Sequence of chain 1.E:
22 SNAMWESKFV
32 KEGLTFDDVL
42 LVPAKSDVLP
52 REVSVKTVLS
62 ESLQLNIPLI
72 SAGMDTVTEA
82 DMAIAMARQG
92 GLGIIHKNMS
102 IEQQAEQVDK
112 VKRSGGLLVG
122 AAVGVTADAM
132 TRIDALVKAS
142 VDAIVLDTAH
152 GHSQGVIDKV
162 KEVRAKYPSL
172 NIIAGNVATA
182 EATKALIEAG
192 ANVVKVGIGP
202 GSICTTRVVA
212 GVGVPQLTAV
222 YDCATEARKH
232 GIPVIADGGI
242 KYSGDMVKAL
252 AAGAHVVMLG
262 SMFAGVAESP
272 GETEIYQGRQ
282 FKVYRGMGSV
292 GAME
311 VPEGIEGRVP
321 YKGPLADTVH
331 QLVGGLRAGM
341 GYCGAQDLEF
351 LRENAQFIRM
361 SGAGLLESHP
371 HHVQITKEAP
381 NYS

A protein and the small-molecule ligand that binds it are described below.
Small molecule (SMILES): C/C(=N\O)c1cccc(C(C)(C)NC(=O)Nc2ccc(Br)cc2)c1

Binding-site contacts:
Ligand atom O2 contacts residue THR207 of chain 1.F at 3.4 Å (h-bond).
Ligand atom O2 contacts residue GLU313 of chain 1.F at 4.0 Å.
Ligand atom C18 contacts residue ALA150 of chain 1.F at 4.0 Å (hydrophobic).
Ligand atom C5 contacts residue ALA150 of chain 1.F at 3.8 Å (hydrophobic).
Ligand atom N4 contacts residue IMP1 of chain 1.T at 3.6 Å.
Ligand atom C19 contacts residue ALA150 of chain 1.F at 4.0 Å (hydrophobic).
Ligand atom C2 contacts residue GLU313 of chain 1.F at 3.8 Å.
Ligand atom C2 contacts residue GLY289 of chain 1.F at 3.8 Å.
Ligand atom C7 contacts residue TYR342 of chain 1.E at 3.6 Å (hydrophobic).
Ligand atom BR1 contacts residue HIS151 of chain 1.F at 3.8 Å.
Ligand atom C14 contacts residue MET288 of chain 1.F at 3.9 Å (hydrophobic).
Ligand atom C18 contacts residue IMP1 of chain 1.T at 4.0 Å.
Ligand atom C3 contacts residue MET294 of chain 1.F at 3.8 Å (hydrophobic).
Ligand atom O contacts residue ALA150 of chain 1.F at 4.1 Å.
Ligand atom N4 contacts residue THR207 of chain 1.F at 4.1 Å.
Ligand atom BR1 contacts residue SER47 of chain 1.E at 3.9 Å.
Ligand atom C15 contacts residue GLY289 of chain 1.F at 3.9 Å.
Ligand atom O2 contacts residue TYR342 of chain 1.E at 4.0 Å.
Ligand atom N4 contacts residue ALA150 of chain 1.F at 3.9 Å.
Ligand atom C14 contacts residue GLY289 of chain 1.F at 3.7 Å.
Ligand atom BR1 contacts residue TYR342 of chain 1.E at 4.0 Å.
Ligand atom N2 contacts residue GLU313 of chain 1.F at 3.9 Å.
Ligand atom C13 contacts residue GLY289 of chain 1.F at 3.6 Å.
Ligand atom BR1 contacts residue VAL49 of chain 1.E at 3.8 Å.
Ligand atom O2 contacts residue IMP1 of chain 1.T at 3.3 Å.
Ligand atom C2 contacts residue VAL311 of chain 1.F at 3.8 Å (hydrophobic).
Ligand atom N2 contacts residue TYR342 of chain 1.E at 4.0 Å.
Ligand atom C2 contacts residue MET294 of chain 1.F at 4.0 Å (hydrophobic).
Ligand atom N1 contacts residue GLU313 of chain 1.F at 3.9 Å.
Ligand atom C6 contacts residue TYR342 of chain 1.E at 3.3 Å (hydrophobic).
Ligand atom N2 contacts residue ALA150 of chain 1.F at 3.8 Å.
Ligand atom C12 contacts residue GLY289 of chain 1.F at 3.9 Å.
Ligand atom C19 contacts residue IMP1 of chain 1.T at 4.1 Å.
Ligand atom C7 contacts residue ALA338 of chain 1.E at 3.8 Å (hydrophobic).
Ligand atom C5 contacts residue TYR342 of chain 1.E at 4.1 Å (hydrophobic).
Ligand atom N4 contacts residue GLU313 of chain 1.F at 3.8 Å.
Ligand atom C4 contacts residue ALA150 of chain 1.F at 4.0 Å (hydrophobic).
Ligand atom C10 contacts residue ALA150 of chain 1.F at 4.0 Å (hydrophobic).
Ligand atom BR1 contacts residue GLY341 of chain 1.E at 3.4 Å.
Ligand atom C13 contacts residue MET294 of chain 1.F at 4.0 Å (hydrophobic).

Sequence of chain 1.F:
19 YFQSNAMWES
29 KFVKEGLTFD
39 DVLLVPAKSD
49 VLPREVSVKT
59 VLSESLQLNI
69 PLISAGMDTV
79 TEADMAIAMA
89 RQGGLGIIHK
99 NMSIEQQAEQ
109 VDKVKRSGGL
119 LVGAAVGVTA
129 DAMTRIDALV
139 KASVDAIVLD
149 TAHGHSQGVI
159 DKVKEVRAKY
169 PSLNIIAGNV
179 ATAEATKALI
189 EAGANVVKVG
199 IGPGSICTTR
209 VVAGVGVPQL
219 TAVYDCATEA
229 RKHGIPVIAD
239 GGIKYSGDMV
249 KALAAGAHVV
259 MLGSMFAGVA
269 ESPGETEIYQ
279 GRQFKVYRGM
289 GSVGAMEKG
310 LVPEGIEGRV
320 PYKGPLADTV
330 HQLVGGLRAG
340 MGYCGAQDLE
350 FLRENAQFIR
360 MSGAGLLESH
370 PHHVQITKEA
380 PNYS